Binding-site contacts:
Ligand atom O6I contacts residue TRP112 of chain 1.A at 2.6 Å (h-bond).
Ligand atom N1I contacts residue NAP1 of chain 1.B at 3.6 Å.
Ligand atom N4 contacts residue TYR49 of chain 1.A at 3.7 Å.
Ligand atom O3I contacts residue TRP21 of chain 1.A at 3.5 Å.
Ligand atom C2I contacts residue NAP1 of chain 1.B at 3.2 Å.
Ligand atom F17 contacts residue TYR49 of chain 1.A at 4.0 Å.
Ligand atom C2I contacts residue TRP21 of chain 1.A at 3.8 Å (hydrophobic).
Ligand atom N1I contacts residue TRP21 of chain 1.A at 3.1 Å.
Ligand atom O3I contacts residue NAP1 of chain 1.B at 3.1 Å.
Ligand atom C9 contacts residue LEU301 of chain 1.A at 3.9 Å (hydrophobic).
Ligand atom C12 contacts residue TRP21 of chain 1.A at 3.8 Å (hydrophobic).
Ligand atom C5 contacts residue TRP112 of chain 1.A at 3.9 Å (hydrophobic).
Ligand atom C13 contacts residue TRP21 of chain 1.A at 3.3 Å (hydrophobic).
Ligand atom C7I contacts residue TRP21 of chain 1.A at 4.0 Å (hydrophobic).
Ligand atom O10 contacts residue TRP220 of chain 1.A at 3.8 Å.
Ligand atom O20 contacts residue TRP112 of chain 1.A at 3.8 Å.
Ligand atom F17 contacts residue TRP21 of chain 1.A at 3.6 Å.
Ligand atom O6I contacts residue TRP80 of chain 1.A at 3.5 Å.
Ligand atom C19 contacts residue LEU301 of chain 1.A at 3.7 Å (hydrophobic).
Ligand atom O20 contacts residue LEU301 of chain 1.A at 3.1 Å (h-bond).
Ligand atom C2I contacts residue TYR49 of chain 1.A at 3.5 Å (hydrophobic).
Ligand atom O20 contacts residue CYS299 of chain 1.A at 3.5 Å.
Ligand atom F17 contacts residue VAL48 of chain 1.A at 3.4 Å.
Ligand atom N4 contacts residue HIS111 of chain 1.A at 2.8 Å (h-bond).
Ligand atom C16 contacts residue PHE123 of chain 1.A at 3.7 Å (hydrophobic).
Ligand atom C2I contacts residue HIS111 of chain 1.A at 4.0 Å.
Ligand atom C5 contacts residue HIS111 of chain 1.A at 3.6 Å.
Ligand atom C8I contacts residue CYS299 of chain 1.A at 3.9 Å (hydrophobic).
Ligand atom O3I contacts residue TYR49 of chain 1.A at 2.4 Å (h-bond).
Ligand atom N4 contacts residue NAP1 of chain 1.B at 3.3 Å (h-bond).
Ligand atom N21 contacts residue TRP220 of chain 1.A at 3.5 Å.
Ligand atom O6I contacts residue HIS111 of chain 1.A at 3.6 Å (h-bond).
Ligand atom O6I contacts residue NAP1 of chain 1.B at 4.0 Å.
Ligand atom C14 contacts residue TRP21 of chain 1.A at 3.4 Å (hydrophobic).
Ligand atom C19 contacts residue TRP220 of chain 1.A at 3.9 Å (hydrophobic).
Ligand atom C15 contacts residue PHE123 of chain 1.A at 3.8 Å (hydrophobic).
Ligand atom C8I contacts residue TRP21 of chain 1.A at 4.1 Å (hydrophobic).
Ligand atom N21 contacts residue LEU301 of chain 1.A at 3.7 Å.
Ligand atom C5 contacts residue NAP1 of chain 1.B at 3.8 Å.
Ligand atom O20 contacts residue ASN300 of chain 1.A at 3.4 Å (h-bond).

A small-molecule ligand and the protein it binds are described below.
Small molecule (SMILES): NC(=O)[C@@H]1C[C@]2(NC(=O)NC2=O)c2cc(F)ccc2O1

Sequence of chain 1.A:
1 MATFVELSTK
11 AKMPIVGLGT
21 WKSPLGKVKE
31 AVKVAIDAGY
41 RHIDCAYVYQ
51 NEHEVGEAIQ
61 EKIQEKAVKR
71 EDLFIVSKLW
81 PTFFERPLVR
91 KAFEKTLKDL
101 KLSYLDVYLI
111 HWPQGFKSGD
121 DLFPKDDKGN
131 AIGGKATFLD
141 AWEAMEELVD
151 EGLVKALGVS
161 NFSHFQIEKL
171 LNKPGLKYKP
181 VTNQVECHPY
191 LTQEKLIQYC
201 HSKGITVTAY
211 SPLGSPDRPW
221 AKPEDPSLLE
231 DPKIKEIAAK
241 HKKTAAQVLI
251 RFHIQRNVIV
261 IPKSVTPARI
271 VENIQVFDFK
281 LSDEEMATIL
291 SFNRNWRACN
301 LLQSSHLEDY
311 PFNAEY